Binding-site contacts:
Ligand atom O3 contacts residue LEU104 of chain 1.A at 4.1 Å.
Ligand atom C7 contacts residue LEU104 of chain 1.A at 3.7 Å (hydrophobic).
Ligand atom C8 contacts residue ASN76 of chain 1.A at 3.6 Å.
Ligand atom C4 contacts residue CYS77 of chain 1.A at 3.3 Å (hydrophobic).
Ligand atom O3 contacts residue ALA79 of chain 1.A at 3.7 Å.
Ligand atom O6 contacts residue ASN76 of chain 1.A at 4.2 Å.
Ligand atom C2 contacts residue ASN76 of chain 1.A at 2.4 Å.
Ligand atom O7 contacts residue SER101 of chain 1.A at 3.8 Å.
Ligand atom O7 contacts residue GLY105 of chain 1.A at 3.0 Å (h-bond).
Ligand atom C3 contacts residue ASN76 of chain 1.A at 3.8 Å.
Ligand atom C8 contacts residue GLY105 of chain 1.A at 4.2 Å.
Ligand atom O7 contacts residue PRO102 of chain 1.A at 4.0 Å.
Ligand atom O7 contacts residue ASN76 of chain 1.A at 4.4 Å.
Ligand atom C3 contacts residue CYS77 of chain 1.A at 4.5 Å (hydrophobic).
Ligand atom N2 contacts residue GLY105 of chain 1.A at 4.2 Å.
Ligand atom C6 contacts residue HIS75 of chain 1.A at 4.0 Å.
Ligand atom C4 contacts residue ASN76 of chain 1.A at 4.2 Å.
Ligand atom C6 contacts residue CYS77 of chain 1.A at 3.6 Å (hydrophobic).
Ligand atom C3 contacts residue SER78 of chain 1.A at 4.5 Å.
Ligand atom O3 contacts residue GLY103 of chain 1.A at 3.2 Å.
Ligand atom C4 contacts residue SER78 of chain 1.A at 4.2 Å.
Ligand atom C7 contacts residue ASN76 of chain 1.A at 3.5 Å.
Ligand atom C5 contacts residue CYS77 of chain 1.A at 3.8 Å (hydrophobic).
Ligand atom O5 contacts residue ASN76 of chain 1.A at 2.4 Å (h-bond).
Ligand atom O7 contacts residue LEU104 of chain 1.A at 3.0 Å (h-bond).
Ligand atom C1 contacts residue ASN76 of chain 1.A at 1.4 Å.
Ligand atom O3 contacts residue GLY105 of chain 1.A at 4.3 Å.
Ligand atom N2 contacts residue LEU104 of chain 1.A at 3.8 Å.
Ligand atom C5 contacts residue ASN76 of chain 1.A at 3.5 Å.
Ligand atom C7 contacts residue GLY105 of chain 1.A at 3.5 Å.
Ligand atom N2 contacts residue GLY103 of chain 1.A at 3.4 Å.
Ligand atom C5 contacts residue ASN76 of chain 1.A at 3.7 Å.
Ligand atom O4 contacts residue CYS77 of chain 1.A at 3.8 Å.
Ligand atom O7 contacts residue GLY103 of chain 1.A at 3.1 Å (h-bond).
Ligand atom O5 contacts residue ASN76 of chain 1.A at 4.3 Å.
Ligand atom C7 contacts residue GLY103 of chain 1.A at 3.7 Å.
Ligand atom C8 contacts residue GLY103 of chain 1.A at 4.1 Å.
Ligand atom O3 contacts residue SER78 of chain 1.A at 4.2 Å.
Ligand atom C6 contacts residue ASN76 of chain 1.A at 3.6 Å.
Ligand atom N2 contacts residue ASN76 of chain 1.A at 2.8 Å (h-bond).

The protein below binds the small molecule below.
Small molecule (SMILES): CC(=O)N[C@H]1[C@H](O[C@H]2[C@H](O)[C@@H](NC(C)=O)CO[C@@H]2CO[C@@H]2O[C@@H](C)[C@@H](O)[C@@H](O)[C@@H]2O)O[C@H](CO)[C@@H](O)[C@@H]1O

Sequence of chain 1.A:
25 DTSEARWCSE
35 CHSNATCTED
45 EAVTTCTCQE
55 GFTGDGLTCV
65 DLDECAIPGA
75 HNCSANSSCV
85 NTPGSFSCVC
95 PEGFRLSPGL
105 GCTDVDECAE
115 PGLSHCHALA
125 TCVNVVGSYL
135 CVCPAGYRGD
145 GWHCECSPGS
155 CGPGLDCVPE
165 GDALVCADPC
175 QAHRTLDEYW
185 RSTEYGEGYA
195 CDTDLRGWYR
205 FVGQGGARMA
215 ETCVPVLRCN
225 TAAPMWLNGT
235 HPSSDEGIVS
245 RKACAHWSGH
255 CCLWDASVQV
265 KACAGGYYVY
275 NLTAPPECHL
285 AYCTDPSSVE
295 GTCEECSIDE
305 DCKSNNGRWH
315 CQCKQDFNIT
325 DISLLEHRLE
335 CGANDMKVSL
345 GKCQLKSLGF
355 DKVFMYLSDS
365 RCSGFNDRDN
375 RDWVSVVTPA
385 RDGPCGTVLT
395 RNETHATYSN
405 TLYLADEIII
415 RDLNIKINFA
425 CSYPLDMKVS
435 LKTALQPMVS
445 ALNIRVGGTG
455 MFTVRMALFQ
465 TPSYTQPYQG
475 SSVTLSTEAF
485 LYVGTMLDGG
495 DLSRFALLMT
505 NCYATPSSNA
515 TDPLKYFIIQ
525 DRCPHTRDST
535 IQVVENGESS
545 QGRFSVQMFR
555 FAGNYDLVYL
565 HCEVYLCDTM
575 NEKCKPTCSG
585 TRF